This protein binds this small molecule.
Small molecule (SMILES): CC(=O)N[C@H]1[C@H](O[C@H]2[C@H](O)[C@@H](NC(C)=O)CO[C@@H]2CO)O[C@H](CO)[C@@H](O)[C@@H]1O

Binding-site contacts:
Ligand atom C2 contacts residue ASN81 of chain 1.B at 2.4 Å.
Ligand atom C5 contacts residue ASN81 of chain 1.B at 3.7 Å.
Ligand atom C7 contacts residue LEU80 of chain 1.B at 4.1 Å (hydrophobic).
Ligand atom C4 contacts residue ASN81 of chain 1.B at 4.2 Å.
Ligand atom N2 contacts residue ASN81 of chain 1.B at 3.0 Å (h-bond).
Ligand atom C3 contacts residue ASN81 of chain 1.B at 3.8 Å.
Ligand atom O7 contacts residue LEU80 of chain 1.B at 3.2 Å.
Ligand atom O5 contacts residue ASN81 of chain 1.B at 2.3 Å (h-bond).
Ligand atom C8 contacts residue ASN81 of chain 1.B at 4.0 Å.
Ligand atom C7 contacts residue ASN81 of chain 1.B at 3.7 Å.
Ligand atom C1 contacts residue ASN81 of chain 1.B at 1.4 Å.

Sequence of chain 1.B:
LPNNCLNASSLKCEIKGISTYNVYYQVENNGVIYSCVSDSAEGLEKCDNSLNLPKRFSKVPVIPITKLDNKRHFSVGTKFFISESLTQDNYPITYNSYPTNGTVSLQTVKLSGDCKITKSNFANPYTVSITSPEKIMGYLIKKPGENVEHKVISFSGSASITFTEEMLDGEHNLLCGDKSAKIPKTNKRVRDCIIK